Binding-site contacts:
Ligand atom O5 contacts residue ASN53 of chain 1.A at 2.3 Å (h-bond).
Ligand atom C4 contacts residue ASN53 of chain 1.A at 4.1 Å.
Ligand atom C5 contacts residue ASN53 of chain 1.A at 3.6 Å.
Ligand atom O7 contacts residue SER55 of chain 1.A at 2.6 Å (h-bond).
Ligand atom C1 contacts residue ASN48 of chain 1.A at 4.2 Å.
Ligand atom C8 contacts residue SER54 of chain 1.A at 4.0 Å.
Ligand atom C7 contacts residue SER55 of chain 1.A at 3.5 Å.
Ligand atom O7 contacts residue ASN53 of chain 1.A at 3.4 Å (h-bond).
Ligand atom C8 contacts residue ASN48 of chain 1.A at 4.3 Å.
Ligand atom N2 contacts residue ASN48 of chain 1.A at 4.1 Å.
Ligand atom C7 contacts residue ASN53 of chain 1.A at 3.4 Å.
Ligand atom C8 contacts residue GLU35 of chain 1.A at 4.2 Å.
Ligand atom C8 contacts residue ASN53 of chain 1.A at 4.0 Å.
Ligand atom O7 contacts residue SER54 of chain 1.A at 3.4 Å.
Ligand atom C3 contacts residue ASN53 of chain 1.A at 3.8 Å.
Ligand atom C8 contacts residue VAL46 of chain 1.A at 3.5 Å (hydrophobic).
Ligand atom N2 contacts residue ASN53 of chain 1.A at 3.0 Å (h-bond).
Ligand atom C7 contacts residue SER54 of chain 1.A at 4.1 Å.
Ligand atom C1 contacts residue ASN53 of chain 1.A at 1.4 Å.
Ligand atom C2 contacts residue ASN53 of chain 1.A at 2.4 Å.
Ligand atom C8 contacts residue SER55 of chain 1.A at 3.7 Å.

A small-molecule ligand and the protein it binds are described below.
Small molecule (SMILES): CC(=O)N[C@@H]1[C@@H](O)[C@H](O)[C@@H](CO)O[C@H]1O

Sequence of chain 1.A:
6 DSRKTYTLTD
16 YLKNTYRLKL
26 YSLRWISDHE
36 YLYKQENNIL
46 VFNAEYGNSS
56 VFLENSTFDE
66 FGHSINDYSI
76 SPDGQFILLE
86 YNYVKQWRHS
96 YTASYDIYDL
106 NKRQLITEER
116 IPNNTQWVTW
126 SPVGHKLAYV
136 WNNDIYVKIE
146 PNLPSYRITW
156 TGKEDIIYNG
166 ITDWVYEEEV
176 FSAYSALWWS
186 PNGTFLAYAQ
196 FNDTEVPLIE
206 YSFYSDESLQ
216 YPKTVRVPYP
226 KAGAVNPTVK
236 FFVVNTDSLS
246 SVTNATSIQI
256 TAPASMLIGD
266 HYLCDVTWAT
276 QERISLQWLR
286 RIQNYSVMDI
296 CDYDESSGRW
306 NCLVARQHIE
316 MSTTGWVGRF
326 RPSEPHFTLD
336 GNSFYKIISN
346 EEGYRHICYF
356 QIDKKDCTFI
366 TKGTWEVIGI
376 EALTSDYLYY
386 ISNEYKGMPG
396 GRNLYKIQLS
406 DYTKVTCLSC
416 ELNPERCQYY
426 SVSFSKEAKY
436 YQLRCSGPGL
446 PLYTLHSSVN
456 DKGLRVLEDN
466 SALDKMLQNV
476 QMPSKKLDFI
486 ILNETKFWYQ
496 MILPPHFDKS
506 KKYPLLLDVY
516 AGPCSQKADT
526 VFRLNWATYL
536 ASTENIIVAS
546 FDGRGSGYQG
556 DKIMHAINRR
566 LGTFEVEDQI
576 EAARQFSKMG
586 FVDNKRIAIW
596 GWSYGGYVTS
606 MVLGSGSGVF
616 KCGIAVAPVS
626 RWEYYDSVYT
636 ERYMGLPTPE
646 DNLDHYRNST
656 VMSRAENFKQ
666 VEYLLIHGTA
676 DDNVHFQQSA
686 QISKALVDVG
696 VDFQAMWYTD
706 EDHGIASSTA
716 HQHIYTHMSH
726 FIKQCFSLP